Binding-site contacts:
Ligand atom C2 contacts residue GLN182 of chain 1.A at 3.5 Å.
Ligand atom C30 contacts residue LEU153 of chain 1.A at 3.7 Å (hydrophobic).
Ligand atom C7 contacts residue TYR43 of chain 1.A at 3.5 Å (hydrophobic).
Ligand atom C11 contacts residue SER23 of chain 1.A at 3.3 Å.
Ligand atom O2 contacts residue ARG22 of chain 1.A at 3.4 Å.
Ligand atom C19 contacts residue VAL149 of chain 1.A at 3.9 Å (hydrophobic).
Ligand atom C26 contacts residue PRO262 of chain 1.A at 3.9 Å (hydrophobic).
Ligand atom C28 contacts residue PHE258 of chain 1.A at 3.9 Å (hydrophobic).
Ligand atom CL contacts residue TYR43 of chain 1.A at 3.8 Å.
Ligand atom C17 contacts residue TYR43 of chain 1.A at 3.7 Å (hydrophobic).
Ligand atom C18 contacts residue TYR43 of chain 1.A at 3.6 Å (hydrophobic).
Ligand atom C12 contacts residue ARG22 of chain 1.A at 3.8 Å.
Ligand atom C6 contacts residue TYR43 of chain 1.A at 3.7 Å (hydrophobic).
Ligand atom C28 contacts residue LEU153 of chain 1.A at 3.8 Å (hydrophobic).
Ligand atom C2 contacts residue ALA146 of chain 1.A at 3.6 Å (hydrophobic).
Ligand atom O1 contacts residue ARG22 of chain 1.A at 3.6 Å.
Ligand atom CL contacts residue LEU153 of chain 1.A at 3.8 Å.
Ligand atom C12 contacts residue SER23 of chain 1.A at 3.4 Å.
Ligand atom C26 contacts residue PHE258 of chain 1.A at 3.7 Å (hydrophobic).
Ligand atom C24 contacts residue PHE24 of chain 1.A at 3.4 Å (hydrophobic).
Ligand atom C11 contacts residue SER21 of chain 1.A at 3.9 Å.
Ligand atom O3 contacts residue TYR43 of chain 1.A at 3.0 Å (h-bond).
Ligand atom C27 contacts residue PHE258 of chain 1.A at 3.4 Å (hydrophobic).
Ligand atom CL contacts residue LEU46 of chain 1.A at 3.9 Å.
Ligand atom C9 contacts residue SER21 of chain 1.A at 3.5 Å.
Ligand atom C18 contacts residue VAL149 of chain 1.A at 3.6 Å (hydrophobic).
Ligand atom C31 contacts residue GLY178 of chain 1.A at 3.8 Å.
Ligand atom C23 contacts residue PHE24 of chain 1.A at 3.6 Å (hydrophobic).
Ligand atom C31 contacts residue VAL149 of chain 1.A at 3.8 Å (hydrophobic).
Ligand atom C30 contacts residue LEU181 of chain 1.A at 3.9 Å (hydrophobic).
Ligand atom C19 contacts residue LEU153 of chain 1.A at 3.8 Å (hydrophobic).
Ligand atom O5 contacts residue LEU181 of chain 1.A at 3.6 Å.
Ligand atom C17 contacts residue LEU46 of chain 1.A at 3.8 Å (hydrophobic).
Ligand atom O2 contacts residue SER23 of chain 1.A at 2.5 Å (h-bond).
Ligand atom C17 contacts residue VAL149 of chain 1.A at 3.7 Å (hydrophobic).
Ligand atom N1 contacts residue TYR43 of chain 1.A at 3.9 Å.
Ligand atom C29 contacts residue LEU153 of chain 1.A at 3.5 Å (hydrophobic).
Ligand atom C31 contacts residue GLY150 of chain 1.A at 3.7 Å.
Ligand atom C contacts residue VAL145 of chain 1.A at 3.8 Å (hydrophobic).
Ligand atom C22 contacts residue PRO262 of chain 1.A at 3.6 Å (hydrophobic).

Sequence of chain 1.A:
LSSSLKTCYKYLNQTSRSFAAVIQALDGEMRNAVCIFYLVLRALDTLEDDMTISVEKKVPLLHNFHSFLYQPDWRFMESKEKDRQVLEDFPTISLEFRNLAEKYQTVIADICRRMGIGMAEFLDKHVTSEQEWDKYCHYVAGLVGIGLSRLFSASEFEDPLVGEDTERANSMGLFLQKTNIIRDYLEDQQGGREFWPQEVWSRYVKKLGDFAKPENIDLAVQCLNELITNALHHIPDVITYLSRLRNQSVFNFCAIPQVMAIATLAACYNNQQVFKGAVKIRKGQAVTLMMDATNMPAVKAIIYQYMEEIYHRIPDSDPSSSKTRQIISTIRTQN

This protein binds this small molecule.
Small molecule (SMILES): COc1ccccc1[C@H]1OCCCN(C(=O)N2CCC(CC(=O)O)CC2)CC(=O)N(CC(C)(C)C)c2ccc(Cl)cc21